Sequence of chain 1.A:
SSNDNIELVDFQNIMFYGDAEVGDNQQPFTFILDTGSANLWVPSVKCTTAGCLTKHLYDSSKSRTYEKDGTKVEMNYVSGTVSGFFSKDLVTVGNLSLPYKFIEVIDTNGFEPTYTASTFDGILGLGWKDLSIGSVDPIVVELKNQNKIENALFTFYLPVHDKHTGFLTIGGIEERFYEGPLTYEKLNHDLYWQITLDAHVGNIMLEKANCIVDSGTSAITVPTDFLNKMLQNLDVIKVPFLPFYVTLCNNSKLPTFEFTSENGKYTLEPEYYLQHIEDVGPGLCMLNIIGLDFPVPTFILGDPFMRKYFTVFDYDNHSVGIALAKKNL

Sequence of chain 1.B:
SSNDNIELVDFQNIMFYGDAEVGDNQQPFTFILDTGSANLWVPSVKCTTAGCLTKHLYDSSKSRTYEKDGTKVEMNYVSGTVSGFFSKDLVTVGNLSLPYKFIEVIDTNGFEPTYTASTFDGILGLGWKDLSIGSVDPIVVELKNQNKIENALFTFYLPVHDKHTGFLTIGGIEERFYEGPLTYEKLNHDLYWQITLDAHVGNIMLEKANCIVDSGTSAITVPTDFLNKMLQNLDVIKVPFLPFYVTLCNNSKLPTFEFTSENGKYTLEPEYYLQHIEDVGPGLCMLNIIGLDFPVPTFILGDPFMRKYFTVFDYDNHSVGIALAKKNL

The protein below binds the small molecule below.
Small molecule (SMILES): COC(=O)C[C@H](O)[C@@H](NC(=O)[C@H](C)NC(=O)C[C@H](O)[C@@H](NC(=O)[C@@H](NC(=O)[C@@H](NC(=O)CC(C)C)C(C)C)C(C)C)C(F)(F)F)C(F)(F)F

Binding-site contacts:
Ligand atom C10 contacts residue ASP214 of chain 1.B at 3.5 Å.
Ligand atom C6 contacts residue TYR192 of chain 1.B at 3.6 Å (hydrophobic).
Ligand atom O21 contacts residue PHE241 of chain 1.A at 3.6 Å (h-bond).
Ligand atom O1 contacts residue LEU131 of chain 1.B at 3.6 Å.
Ligand atom O18 contacts residue THR217 of chain 1.B at 3.2 Å.
Ligand atom C13 contacts residue ASP34 of chain 1.B at 3.6 Å.
Ligand atom F5 contacts residue VAL78 of chain 1.B at 3.1 Å.
Ligand atom O11 contacts residue ASP34 of chain 1.B at 2.5 Å (salt-bridge).
Ligand atom F5 contacts residue TYR77 of chain 1.B at 3.4 Å.
Ligand atom C37 contacts residue PHE241 of chain 1.A at 3.0 Å (hydrophobic).
Ligand atom N14 contacts residue GLY216 of chain 1.B at 3.2 Å (h-bond).
Ligand atom C35 contacts residue THR217 of chain 1.B at 3.6 Å.
Ligand atom O15 contacts residue SER79 of chain 1.B at 3.3 Å (h-bond).
Ligand atom F6 contacts residue TYR77 of chain 1.B at 3.4 Å.
Ligand atom C18 contacts residue SER79 of chain 1.B at 3.6 Å.
Ligand atom N8 contacts residue GLY36 of chain 1.B at 3.0 Å (h-bond).
Ligand atom CA contacts residue LEU131 of chain 1.B at 3.5 Å (hydrophobic).
Ligand atom C11 contacts residue ASP214 of chain 1.B at 3.6 Å.
Ligand atom O9 contacts residue VAL78 of chain 1.B at 3.0 Å (h-bond).
Ligand atom F2 contacts residue TYR77 of chain 1.B at 3.2 Å.
Ligand atom O21 contacts residue SER79 of chain 1.B at 3.5 Å (h-bond).
Ligand atom O11 contacts residue ASP214 of chain 1.B at 2.6 Å (salt-bridge).
Ligand atom CA contacts residue TYR192 of chain 1.B at 3.5 Å (hydrophobic).
Ligand atom N17 contacts residue SER79 of chain 1.B at 2.9 Å (h-bond).
Ligand atom N20 contacts residue SER218 of chain 1.B at 3.0 Å (h-bond).
Ligand atom N5 contacts residue ASN76 of chain 1.B at 3.0 Å (h-bond).
Ligand atom F6 contacts residue ASN76 of chain 1.B at 3.3 Å.
Ligand atom F3 contacts residue GLY216 of chain 1.B at 2.9 Å.
Ligand atom F3 contacts residue ASP34 of chain 1.B at 3.2 Å.
Ligand atom C11 contacts residue ASP34 of chain 1.B at 3.2 Å.
Ligand atom F2 contacts residue ASP34 of chain 1.B at 3.1 Å.
Ligand atom F2 contacts residue ILE123 of chain 1.B at 3.6 Å.
Ligand atom O15 contacts residue VAL78 of chain 1.B at 3.6 Å (h-bond).
Ligand atom C7 contacts residue ASN76 of chain 1.B at 3.5 Å.
Ligand atom O6 contacts residue TYR192 of chain 1.B at 2.5 Å (h-bond).
Ligand atom O9 contacts residue TYR77 of chain 1.B at 3.2 Å.
Ligand atom O3 contacts residue ASN76 of chain 1.B at 3.5 Å.
Ligand atom O18 contacts residue SER218 of chain 1.B at 3.0 Å (h-bond).
Ligand atom C16 contacts residue THR217 of chain 1.B at 3.6 Å.
Ligand atom C24 contacts residue ILE290 of chain 1.B at 3.4 Å (hydrophobic).